This protein binds this small molecule.
Small molecule (SMILES): CC(=O)N[C@@H]1[C@@H](O)[C@H](O)[C@@H](CO)O[C@H]1O

Sequence of chain 1.A:
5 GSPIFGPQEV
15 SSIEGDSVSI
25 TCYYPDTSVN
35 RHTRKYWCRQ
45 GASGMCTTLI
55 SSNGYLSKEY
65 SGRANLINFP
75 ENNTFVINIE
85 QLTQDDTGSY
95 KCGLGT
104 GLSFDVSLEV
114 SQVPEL

Binding-site contacts:
Ligand atom N2 contacts residue ASN76 of chain 1.A at 3.0 Å (h-bond).
Ligand atom C7 contacts residue ASN76 of chain 1.A at 3.6 Å.
Ligand atom C8 contacts residue TYR27 of chain 1.A at 3.5 Å (hydrophobic).
Ligand atom C7 contacts residue EDO1 of chain 1.D at 3.6 Å.
Ligand atom C6 contacts residue GLU75 of chain 1.A at 3.8 Å.
Ligand atom C5 contacts residue PHE73 of chain 1.A at 3.6 Å (hydrophobic).
Ligand atom C1 contacts residue PHE73 of chain 1.A at 4.2 Å (hydrophobic).
Ligand atom O5 contacts residue ASN76 of chain 1.A at 2.2 Å (h-bond).
Ligand atom O6 contacts residue GLU75 of chain 1.A at 4.2 Å.
Ligand atom C5 contacts residue ASN76 of chain 1.A at 3.5 Å.
Ligand atom C8 contacts residue THR25 of chain 1.A at 4.3 Å.
Ligand atom C6 contacts residue PHE73 of chain 1.A at 3.5 Å (hydrophobic).
Ligand atom O5 contacts residue PHE73 of chain 1.A at 4.1 Å.
Ligand atom N2 contacts residue EDO1 of chain 1.D at 4.5 Å.
Ligand atom C4 contacts residue ASN76 of chain 1.A at 4.1 Å.
Ligand atom O4 contacts residue PHE73 of chain 1.A at 4.3 Å.
Ligand atom C8 contacts residue THR78 of chain 1.A at 4.3 Å.
Ligand atom O7 contacts residue EDO1 of chain 1.D at 3.3 Å (h-bond).
Ligand atom C1 contacts residue ASN76 of chain 1.A at 1.4 Å.
Ligand atom O7 contacts residue ASN76 of chain 1.A at 3.6 Å.
Ligand atom C3 contacts residue ASN76 of chain 1.A at 3.8 Å.
Ligand atom N2 contacts residue THR78 of chain 1.A at 4.1 Å.
Ligand atom C1 contacts residue THR78 of chain 1.A at 4.0 Å.
Ligand atom O5 contacts residue GLU75 of chain 1.A at 4.3 Å.
Ligand atom C2 contacts residue ASN76 of chain 1.A at 2.5 Å.
Ligand atom C8 contacts residue EDO1 of chain 1.D at 3.6 Å.